Sequence of chain 1.B:
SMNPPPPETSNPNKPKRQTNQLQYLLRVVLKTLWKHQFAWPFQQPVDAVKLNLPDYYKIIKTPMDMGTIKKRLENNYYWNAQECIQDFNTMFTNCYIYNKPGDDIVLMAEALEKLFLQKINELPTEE

The small molecule below binds the protein below.
Small molecule (SMILES): CCOc1cc(C(=O)N2CCC(N3CCN(C)CC3)CC2)ccc1Nc1ncc2c(n1)N(C1CCCC1)c1ccccc1C(=O)N2C

Binding-site contacts:
Ligand atom C44 contacts residue TYR98 of chain 1.B at 3.7 Å (hydrophobic).
Ligand atom C38 contacts residue TRP40 of chain 1.B at 3.8 Å (hydrophobic).
Ligand atom C04 contacts residue TRP40 of chain 1.B at 3.6 Å (hydrophobic).
Ligand atom C29 contacts residue PRO41 of chain 1.B at 3.9 Å (hydrophobic).
Ligand atom C28 contacts residue VAL46 of chain 1.B at 3.8 Å (hydrophobic).
Ligand atom C01 contacts residue GLN44 of chain 1.B at 3.5 Å.
Ligand atom O46 contacts residue ASN99 of chain 1.B at 2.9 Å (h-bond).
Ligand atom C26 contacts residue PRO41 of chain 1.B at 4.0 Å (hydrophobic).
Ligand atom C38 contacts residue PRO41 of chain 1.B at 3.8 Å (hydrophobic).
Ligand atom C47 contacts residue ILE105 of chain 1.B at 3.6 Å (hydrophobic).
Ligand atom C38 contacts residue ILE105 of chain 1.B at 3.8 Å (hydrophobic).
Ligand atom N25 contacts residue LEU51 of chain 1.B at 3.4 Å.
Ligand atom C45 contacts residue ASN99 of chain 1.B at 3.6 Å.
Ligand atom C41 contacts residue ILE105 of chain 1.B at 3.8 Å (hydrophobic).
Ligand atom C43 contacts residue LEU53 of chain 1.B at 3.8 Å (hydrophobic).
Ligand atom C40 contacts residue ILE105 of chain 1.B at 4.0 Å (hydrophobic).
Ligand atom C35 contacts residue PRO41 of chain 1.B at 4.0 Å (hydrophobic).
Ligand atom C06 contacts residue TRP40 of chain 1.B at 4.0 Å (hydrophobic).
Ligand atom C47 contacts residue PHE42 of chain 1.B at 3.6 Å (hydrophobic).
Ligand atom N30 contacts residue ILE105 of chain 1.B at 3.7 Å.
Ligand atom C44 contacts residue LEU53 of chain 1.B at 3.8 Å (hydrophobic).
Ligand atom C24 contacts residue LEU51 of chain 1.B at 3.9 Å (hydrophobic).
Ligand atom O46 contacts residue ILE105 of chain 1.B at 3.8 Å.
Ligand atom C26 contacts residue LEU51 of chain 1.B at 3.7 Å (hydrophobic).
Ligand atom C31 contacts residue ILE105 of chain 1.B at 3.7 Å (hydrophobic).
Ligand atom C45 contacts residue TYR98 of chain 1.B at 3.8 Å (hydrophobic).
Ligand atom C08 contacts residue LEU51 of chain 1.B at 4.0 Å (hydrophobic).
Ligand atom C06 contacts residue LEU51 of chain 1.B at 3.8 Å (hydrophobic).
Ligand atom C07 contacts residue LEU51 of chain 1.B at 3.9 Å (hydrophobic).
Ligand atom C04 contacts residue LEU51 of chain 1.B at 3.8 Å (hydrophobic).
Ligand atom N34 contacts residue ILE105 of chain 1.B at 4.0 Å.
Ligand atom C05 contacts residue LEU51 of chain 1.B at 3.7 Å (hydrophobic).
Ligand atom N27 contacts residue PRO41 of chain 1.B at 3.1 Å (h-bond).
Ligand atom C28 contacts residue PRO41 of chain 1.B at 3.2 Å (hydrophobic).
Ligand atom C44 contacts residue ASN99 of chain 1.B at 3.8 Å.
Ligand atom C31 contacts residue ASN99 of chain 1.B at 3.9 Å.
Ligand atom C24 contacts residue TRP40 of chain 1.B at 3.9 Å (hydrophobic).
Ligand atom O46 contacts residue CYS95 of chain 1.B at 4.0 Å.
Ligand atom C05 contacts residue TRP40 of chain 1.B at 3.7 Å (hydrophobic).
Ligand atom C39 contacts residue TRP40 of chain 1.B at 3.8 Å (hydrophobic).